Sequence of chain 11.D:
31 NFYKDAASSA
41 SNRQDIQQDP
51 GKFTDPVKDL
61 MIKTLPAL

Sequence of chain 11.B:
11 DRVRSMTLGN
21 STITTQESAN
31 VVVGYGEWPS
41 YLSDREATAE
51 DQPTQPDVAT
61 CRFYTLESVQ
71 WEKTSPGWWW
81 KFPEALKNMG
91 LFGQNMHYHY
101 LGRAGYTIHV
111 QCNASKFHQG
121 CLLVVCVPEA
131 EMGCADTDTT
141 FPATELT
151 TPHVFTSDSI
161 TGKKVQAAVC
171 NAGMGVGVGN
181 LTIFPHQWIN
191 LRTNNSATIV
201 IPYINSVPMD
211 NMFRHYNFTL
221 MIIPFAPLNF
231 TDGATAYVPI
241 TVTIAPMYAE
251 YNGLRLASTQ

The small molecule below binds the protein below.
Small molecule (SMILES): Nc1nc2[nH]cnc2c(=O)[nH]1

Binding-site contacts:
Ligand atom C5 contacts residue TRP38 of chain 11.B at 3.9 Å (hydrophobic).
Ligand atom O6 contacts residue TRP38 of chain 11.B at 3.7 Å.
Ligand atom N1 contacts residue TRP38 of chain 11.B at 4.1 Å.
Ligand atom N9 contacts residue TRP38 of chain 11.B at 4.4 Å.
Ligand atom O6 contacts residue LYS58 of chain 11.D at 4.2 Å.
Ligand atom N1 contacts residue LYS58 of chain 11.D at 4.0 Å.
Ligand atom C8 contacts residue TRP38 of chain 11.B at 4.1 Å (hydrophobic).
Ligand atom C4 contacts residue TRP38 of chain 11.B at 4.1 Å (hydrophobic).
Ligand atom C2 contacts residue TRP38 of chain 11.B at 4.2 Å (hydrophobic).
Ligand atom C6 contacts residue TRP38 of chain 11.B at 3.9 Å (hydrophobic).
Ligand atom N7 contacts residue TRP38 of chain 11.B at 3.7 Å.
Ligand atom N3 contacts residue TRP38 of chain 11.B at 4.3 Å.